Binding-site contacts:
Ligand atom C4 contacts residue ARG77 of chain 2.D at 3.4 Å.
Ligand atom C5 contacts residue MET216 of chain 2.D at 4.3 Å (hydrophobic).
Ligand atom C3 contacts residue LEU116 of chain 3.D at 3.6 Å (hydrophobic).
Ligand atom C5 contacts residue ARG77 of chain 2.D at 3.5 Å.
Ligand atom F9 contacts residue LEU72 of chain 2.D at 3.9 Å.
Ligand atom F9 contacts residue ARG77 of chain 2.D at 3.2 Å.
Ligand atom C6 contacts residue TYR115 of chain 3.D at 4.5 Å (hydrophobic).
Ligand atom C2 contacts residue ARG77 of chain 2.D at 4.1 Å.
Ligand atom O7 contacts residue ASP217 of chain 2.D at 4.4 Å.
Ligand atom C6 contacts residue ARG77 of chain 2.D at 4.2 Å.
Ligand atom O7 contacts residue LEU116 of chain 3.D at 3.9 Å.
Ligand atom F9 contacts residue ALA117 of chain 3.D at 2.9 Å.
Ligand atom C1 contacts residue ARG77 of chain 2.D at 4.2 Å.
Ligand atom C3 contacts residue LEU72 of chain 2.D at 3.9 Å (hydrophobic).
Ligand atom O8 contacts residue LEU116 of chain 3.D at 4.0 Å.
Ligand atom C6 contacts residue LEU116 of chain 3.D at 3.8 Å (hydrophobic).
Ligand atom C4 contacts residue LEU72 of chain 2.D at 4.4 Å (hydrophobic).
Ligand atom C3 contacts residue ARG77 of chain 2.D at 3.8 Å.
Ligand atom C6 contacts residue MET216 of chain 2.D at 3.7 Å (hydrophobic).
Ligand atom C2 contacts residue LEU116 of chain 3.D at 3.7 Å (hydrophobic).
Ligand atom C5 contacts residue TYR115 of chain 3.D at 3.9 Å (hydrophobic).
Ligand atom C5 contacts residue ALA117 of chain 3.D at 3.8 Å (hydrophobic).
Ligand atom C4 contacts residue LEU116 of chain 3.D at 3.4 Å (hydrophobic).
Ligand atom C1 contacts residue LEU116 of chain 3.D at 3.9 Å (hydrophobic).
Ligand atom C6 contacts residue ASP217 of chain 2.D at 3.9 Å.
Ligand atom C4 contacts residue ALA117 of chain 3.D at 3.6 Å (hydrophobic).
Ligand atom F9 contacts residue LEU116 of chain 3.D at 3.0 Å.
Ligand atom C5 contacts residue LEU116 of chain 3.D at 3.7 Å (hydrophobic).
Ligand atom F9 contacts residue PRO118 of chain 3.D at 4.4 Å.
Ligand atom C5 contacts residue ASP217 of chain 2.D at 4.2 Å.
Ligand atom C1 contacts residue ASP217 of chain 2.D at 4.4 Å.

A protein and the small-molecule ligand that binds it are described below.
Small molecule (SMILES): Oc1ccc(F)cc1O

Sequence of chain 2.D:
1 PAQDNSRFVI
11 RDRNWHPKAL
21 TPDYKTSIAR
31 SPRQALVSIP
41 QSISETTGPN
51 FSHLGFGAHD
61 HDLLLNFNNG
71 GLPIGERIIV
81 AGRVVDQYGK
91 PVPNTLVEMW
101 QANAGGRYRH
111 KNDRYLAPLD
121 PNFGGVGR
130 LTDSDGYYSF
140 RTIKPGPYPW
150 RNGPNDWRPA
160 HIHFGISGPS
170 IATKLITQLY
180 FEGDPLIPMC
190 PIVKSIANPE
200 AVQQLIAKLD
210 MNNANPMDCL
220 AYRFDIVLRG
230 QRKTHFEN

Sequence of chain 3.D:
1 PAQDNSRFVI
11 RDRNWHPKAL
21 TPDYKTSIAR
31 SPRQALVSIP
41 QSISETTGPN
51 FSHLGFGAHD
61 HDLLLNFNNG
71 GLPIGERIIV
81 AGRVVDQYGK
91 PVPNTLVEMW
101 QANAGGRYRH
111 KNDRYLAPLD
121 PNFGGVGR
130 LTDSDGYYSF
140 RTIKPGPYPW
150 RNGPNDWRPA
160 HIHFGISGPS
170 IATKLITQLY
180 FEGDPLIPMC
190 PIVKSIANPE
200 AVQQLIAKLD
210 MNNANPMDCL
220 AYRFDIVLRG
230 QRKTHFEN